A small-molecule ligand and the protein it binds are described below.
Small molecule (SMILES): O[C@@H]1CSc2nc3ccccc3n21

Sequence of chain 1.A:
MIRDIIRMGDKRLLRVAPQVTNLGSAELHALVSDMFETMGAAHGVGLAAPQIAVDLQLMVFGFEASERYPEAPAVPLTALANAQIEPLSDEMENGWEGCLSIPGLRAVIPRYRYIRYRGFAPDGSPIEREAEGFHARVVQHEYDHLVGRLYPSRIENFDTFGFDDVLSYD

Binding-site contacts:
Ligand atom C1 contacts residue HIS141 of chain 1.A at 3.3 Å.
Ligand atom N7 contacts residue VAL45 of chain 1.A at 3.7 Å.
Ligand atom N9 contacts residue GLY98 of chain 1.A at 3.4 Å (h-bond).
Ligand atom C1 contacts residue VAL138 of chain 1.A at 4.0 Å (hydrophobic).
Ligand atom C8 contacts residue VAL45 of chain 1.A at 3.6 Å (hydrophobic).
Ligand atom S12 contacts residue VAL45 of chain 1.A at 3.6 Å.
Ligand atom C5 contacts residue GLU97 of chain 1.A at 3.6 Å.
Ligand atom C11 contacts residue GLY44 of chain 1.A at 4.0 Å.
Ligand atom O13 contacts residue GLY98 of chain 1.A at 3.4 Å.
Ligand atom N9 contacts residue VAL45 of chain 1.A at 3.6 Å.
Ligand atom O13 contacts residue ARG68 of chain 1.A at 3.9 Å.
Ligand atom C2 contacts residue GLU142 of chain 1.A at 3.7 Å.
Ligand atom C6 contacts residue GLU97 of chain 1.A at 4.0 Å.
Ligand atom C10 contacts residue GLY98 of chain 1.A at 3.9 Å.
Ligand atom C3 contacts residue GLY98 of chain 1.A at 3.4 Å.
Ligand atom C2 contacts residue VAL45 of chain 1.A at 3.6 Å (hydrophobic).
Ligand atom C3 contacts residue VAL45 of chain 1.A at 3.5 Å (hydrophobic).
Ligand atom C6 contacts residue HIS141 of chain 1.A at 3.7 Å.
Ligand atom N7 contacts residue GLY46 of chain 1.A at 3.9 Å.
Ligand atom C6 contacts residue ARG137 of chain 1.A at 4.0 Å.
Ligand atom S12 contacts residue GLY46 of chain 1.A at 3.8 Å.
Ligand atom N7 contacts residue HIS141 of chain 1.A at 3.8 Å.
Ligand atom N7 contacts residue GLU142 of chain 1.A at 2.9 Å (salt-bridge).
Ligand atom C5 contacts residue TYR69 of chain 1.A at 4.0 Å (hydrophobic).
Ligand atom S12 contacts residue LEU100 of chain 1.A at 3.7 Å.
Ligand atom C2 contacts residue GLY98 of chain 1.A at 3.9 Å.
Ligand atom O13 contacts residue TYR69 of chain 1.A at 3.0 Å (h-bond).
Ligand atom C4 contacts residue GLU97 of chain 1.A at 4.0 Å.
Ligand atom C11 contacts residue ARG68 of chain 1.A at 3.8 Å.
Ligand atom O13 contacts residue CYS99 of chain 1.A at 3.8 Å.
Ligand atom C3 contacts residue TYR69 of chain 1.A at 3.8 Å (hydrophobic).
Ligand atom C2 contacts residue HIS141 of chain 1.A at 3.9 Å.
Ligand atom C1 contacts residue GLU142 of chain 1.A at 3.9 Å.
Ligand atom C10 contacts residue TYR69 of chain 1.A at 3.4 Å (hydrophobic).
Ligand atom C11 contacts residue LEU100 of chain 1.A at 3.8 Å (hydrophobic).
Ligand atom C4 contacts residue GLY98 of chain 1.A at 3.8 Å.
Ligand atom S12 contacts residue GLY44 of chain 1.A at 3.7 Å.
Ligand atom C8 contacts residue GLY98 of chain 1.A at 3.8 Å.
Ligand atom N9 contacts residue TYR69 of chain 1.A at 4.0 Å.
Ligand atom C4 contacts residue TYR69 of chain 1.A at 3.0 Å (hydrophobic).